Sequence of chain 2.A:
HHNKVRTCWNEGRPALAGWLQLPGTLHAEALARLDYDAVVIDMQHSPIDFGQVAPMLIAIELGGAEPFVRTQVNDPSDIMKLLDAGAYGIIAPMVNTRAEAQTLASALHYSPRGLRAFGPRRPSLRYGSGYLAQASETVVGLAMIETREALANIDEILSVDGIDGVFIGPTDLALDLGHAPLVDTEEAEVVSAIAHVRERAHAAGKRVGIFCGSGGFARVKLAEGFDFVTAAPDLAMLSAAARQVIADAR

Binding-site contacts:
Ligand atom C3 contacts residue ARG70 of chain 2.A at 3.9 Å.
Ligand atom O4 contacts residue ARG70 of chain 2.A at 2.9 Å (salt-bridge).
Ligand atom O2 contacts residue ASP172 of chain 2.A at 3.9 Å.
Ligand atom C2 contacts residue MG1 of chain 2.D at 2.8 Å.
Ligand atom O1 contacts residue PRO170 of chain 2.A at 4.3 Å.
Ligand atom O4 contacts residue TRP19 of chain 2.A at 3.5 Å.
Ligand atom C3 contacts residue MG1 of chain 2.D at 4.2 Å.
Ligand atom C1 contacts residue MG1 of chain 2.D at 2.8 Å.
Ligand atom C3 contacts residue MET144 of chain 2.A at 4.2 Å (hydrophobic).
Ligand atom O2 contacts residue PRO170 of chain 2.A at 3.3 Å.
Ligand atom O1 contacts residue GLU146 of chain 2.A at 3.1 Å (salt-bridge).
Ligand atom C1 contacts residue PRO170 of chain 2.A at 3.9 Å (hydrophobic).
Ligand atom C2 contacts residue GLY169 of chain 2.A at 3.7 Å.
Ligand atom O3 contacts residue ARG70 of chain 2.A at 2.9 Å (salt-bridge).
Ligand atom O3 contacts residue GLY169 of chain 2.A at 4.2 Å.
Ligand atom O4 contacts residue PHE211 of chain 2.A at 3.3 Å.
Ligand atom O1 contacts residue PHE118 of chain 1.A at 4.4 Å.
Ligand atom C3 contacts residue GLY169 of chain 2.A at 4.1 Å.
Ligand atom O1 contacts residue MG1 of chain 2.D at 2.1 Å.
Ligand atom C2 contacts residue MET144 of chain 2.A at 4.0 Å (hydrophobic).
Ligand atom C1 contacts residue THR171 of chain 2.A at 3.2 Å.
Ligand atom O3 contacts residue MG1 of chain 2.D at 2.1 Å.
Ligand atom O4 contacts residue MET144 of chain 2.A at 4.2 Å.
Ligand atom O3 contacts residue MET144 of chain 2.A at 3.6 Å.
Ligand atom C1 contacts residue GLY169 of chain 2.A at 3.5 Å.
Ligand atom O2 contacts residue MG1 of chain 2.D at 4.0 Å.
Ligand atom C1 contacts residue ASP172 of chain 2.A at 3.9 Å.
Ligand atom O1 contacts residue GLY169 of chain 2.A at 3.7 Å.
Ligand atom C2 contacts residue THR171 of chain 2.A at 4.3 Å.
Ligand atom C2 contacts residue GLU146 of chain 2.A at 3.8 Å.
Ligand atom O1 contacts residue ASP172 of chain 2.A at 3.0 Å (salt-bridge).
Ligand atom C3 contacts residue PRO170 of chain 2.A at 4.2 Å (hydrophobic).
Ligand atom O1 contacts residue THR171 of chain 2.A at 3.1 Å (h-bond).
Ligand atom C3 contacts residue PHE211 of chain 2.A at 3.5 Å (hydrophobic).
Ligand atom C1 contacts residue GLU146 of chain 2.A at 3.8 Å.
Ligand atom O2 contacts residue GLY169 of chain 2.A at 3.5 Å.
Ligand atom C2 contacts residue ARG70 of chain 2.A at 3.8 Å.
Ligand atom O3 contacts residue ASP172 of chain 2.A at 4.0 Å.
Ligand atom O3 contacts residue GLU146 of chain 2.A at 3.2 Å (salt-bridge).
Ligand atom O2 contacts residue THR171 of chain 2.A at 2.7 Å (h-bond).

Sequence of chain 1.A:
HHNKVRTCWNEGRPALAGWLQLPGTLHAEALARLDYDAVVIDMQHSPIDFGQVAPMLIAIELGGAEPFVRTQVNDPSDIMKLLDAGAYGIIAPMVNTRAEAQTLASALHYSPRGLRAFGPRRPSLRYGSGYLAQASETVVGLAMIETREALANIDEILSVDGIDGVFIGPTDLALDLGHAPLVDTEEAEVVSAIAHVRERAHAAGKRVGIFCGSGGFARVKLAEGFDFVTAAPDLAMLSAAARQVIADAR

The small molecule below binds the protein below.
Small molecule (SMILES): O=C(O)C(=O)CO